Sequence of chain 1.L:
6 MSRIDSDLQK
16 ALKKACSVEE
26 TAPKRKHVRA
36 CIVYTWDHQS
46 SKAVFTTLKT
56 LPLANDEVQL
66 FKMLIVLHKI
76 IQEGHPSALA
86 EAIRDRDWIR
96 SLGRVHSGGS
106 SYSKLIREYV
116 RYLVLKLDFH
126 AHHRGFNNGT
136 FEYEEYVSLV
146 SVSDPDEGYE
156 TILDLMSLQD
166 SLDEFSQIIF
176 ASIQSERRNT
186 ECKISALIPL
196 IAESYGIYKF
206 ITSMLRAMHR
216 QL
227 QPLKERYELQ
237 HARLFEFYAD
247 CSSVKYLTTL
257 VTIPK

This protein binds this small molecule.
Small molecule (SMILES): CCCCCCCC(=O)OC[C@H](COP(=O)(O)O[C@@H]1[C@H](O)[C@H](O)[C@@H](OP(=O)(O)O)[C@H](OP(=O)(O)O)[C@H]1O)OC(=O)CCCCCCC

Binding-site contacts:
Ligand atom O2 contacts residue LYS73 of chain 1.K at 4.2 Å.
Ligand atom O43 contacts residue LYS31 of chain 1.L at 3.6 Å.
Ligand atom O4 contacts residue LYS71 of chain 1.K at 3.5 Å.
Ligand atom P4 contacts residue GLY72 of chain 1.K at 4.0 Å.
Ligand atom P1 contacts residue LYS73 of chain 1.K at 3.9 Å.
Ligand atom O4 contacts residue LYS31 of chain 1.L at 4.4 Å.
Ligand atom O12 contacts residue LYS73 of chain 1.K at 4.1 Å.
Ligand atom P4 contacts residue LYS73 of chain 1.K at 4.1 Å.
Ligand atom C3 contacts residue LYS73 of chain 1.K at 3.8 Å.
Ligand atom O11 contacts residue LYS73 of chain 1.K at 2.6 Å (salt-bridge).
Ligand atom O2 contacts residue LYS71 of chain 1.K at 3.9 Å.
Ligand atom O41 contacts residue HIS115 of chain 1.K at 4.3 Å.
Ligand atom O42 contacts residue LYS29 of chain 1.L at 2.8 Å (salt-bridge).
Ligand atom O52 contacts residue LYS31 of chain 1.L at 2.7 Å (salt-bridge).
Ligand atom O41 contacts residue LYS73 of chain 1.K at 3.4 Å (salt-bridge).
Ligand atom P5 contacts residue LYS31 of chain 1.L at 4.2 Å.
Ligand atom O5 contacts residue LYS29 of chain 1.L at 4.1 Å.
Ligand atom O53 contacts residue LYS19 of chain 1.L at 4.0 Å.
Ligand atom P4 contacts residue LYS29 of chain 1.L at 4.3 Å.
Ligand atom O43 contacts residue LYS73 of chain 1.K at 3.6 Å.
Ligand atom O42 contacts residue LYS31 of chain 1.L at 4.5 Å.
Ligand atom O43 contacts residue LYS71 of chain 1.K at 3.8 Å.
Ligand atom O52 contacts residue HIS32 of chain 1.L at 3.9 Å.
Ligand atom P5 contacts residue LYS29 of chain 1.L at 4.2 Å.
Ligand atom O51 contacts residue LYS29 of chain 1.L at 3.6 Å.
Ligand atom P4 contacts residue LYS71 of chain 1.K at 4.3 Å.
Ligand atom O41 contacts residue GLY72 of chain 1.K at 4.0 Å.
Ligand atom O51 contacts residue HIS32 of chain 1.L at 4.2 Å.
Ligand atom C2 contacts residue LYS71 of chain 1.K at 4.1 Å.
Ligand atom O52 contacts residue LYS29 of chain 1.L at 4.3 Å.
Ligand atom O43 contacts residue GLY72 of chain 1.K at 2.6 Å (h-bond).
Ligand atom O3 contacts residue LYS73 of chain 1.K at 2.8 Å (salt-bridge).

Sequence of chain 1.K:
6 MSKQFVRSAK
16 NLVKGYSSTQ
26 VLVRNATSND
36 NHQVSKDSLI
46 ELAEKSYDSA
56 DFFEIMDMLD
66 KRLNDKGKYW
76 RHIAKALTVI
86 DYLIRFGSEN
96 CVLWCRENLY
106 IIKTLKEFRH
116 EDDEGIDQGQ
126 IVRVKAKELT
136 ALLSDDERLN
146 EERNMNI